Binding-site contacts:
Ligand atom C8 contacts residue ASN315 of chain 1.A at 4.3 Å.
Ligand atom C4 contacts residue GLN564 of chain 1.A at 4.3 Å.
Ligand atom O5 contacts residue ASN315 of chain 1.A at 2.4 Å (h-bond).
Ligand atom C1 contacts residue GLN564 of chain 1.A at 3.5 Å.
Ligand atom O5 contacts residue ILE316 of chain 1.A at 3.9 Å.
Ligand atom O5 contacts residue GLN564 of chain 1.A at 3.5 Å (h-bond).
Ligand atom C7 contacts residue ASN315 of chain 1.A at 3.1 Å.
Ligand atom O7 contacts residue GLN564 of chain 1.A at 4.2 Å.
Ligand atom C7 contacts residue GLN564 of chain 1.A at 4.1 Å.
Ligand atom O6 contacts residue ILE316 of chain 1.A at 4.5 Å.
Ligand atom C2 contacts residue ASN315 of chain 1.A at 2.5 Å.
Ligand atom C8 contacts residue GLN564 of chain 1.A at 3.8 Å.
Ligand atom O7 contacts residue ASN315 of chain 1.A at 3.1 Å (h-bond).
Ligand atom N2 contacts residue GLN564 of chain 1.A at 3.6 Å.
Ligand atom C5 contacts residue GLN564 of chain 1.A at 3.1 Å.
Ligand atom C5 contacts residue ASN315 of chain 1.A at 3.7 Å.
Ligand atom C3 contacts residue ASN315 of chain 1.A at 3.8 Å.
Ligand atom C6 contacts residue GLN564 of chain 1.A at 3.6 Å.
Ligand atom C4 contacts residue ASN315 of chain 1.A at 4.3 Å.
Ligand atom C1 contacts residue ASN315 of chain 1.A at 1.4 Å.
Ligand atom N2 contacts residue ASN315 of chain 1.A at 2.8 Å (h-bond).

The protein below binds the small molecule below.
Small molecule (SMILES): CC(=O)N[C@H]1[C@H](O[C@H]2[C@H](O)[C@@H](NC(C)=O)CO[C@@H]2CO)O[C@H](CO)[C@@H](O)[C@@H]1O

Sequence of chain 1.A:
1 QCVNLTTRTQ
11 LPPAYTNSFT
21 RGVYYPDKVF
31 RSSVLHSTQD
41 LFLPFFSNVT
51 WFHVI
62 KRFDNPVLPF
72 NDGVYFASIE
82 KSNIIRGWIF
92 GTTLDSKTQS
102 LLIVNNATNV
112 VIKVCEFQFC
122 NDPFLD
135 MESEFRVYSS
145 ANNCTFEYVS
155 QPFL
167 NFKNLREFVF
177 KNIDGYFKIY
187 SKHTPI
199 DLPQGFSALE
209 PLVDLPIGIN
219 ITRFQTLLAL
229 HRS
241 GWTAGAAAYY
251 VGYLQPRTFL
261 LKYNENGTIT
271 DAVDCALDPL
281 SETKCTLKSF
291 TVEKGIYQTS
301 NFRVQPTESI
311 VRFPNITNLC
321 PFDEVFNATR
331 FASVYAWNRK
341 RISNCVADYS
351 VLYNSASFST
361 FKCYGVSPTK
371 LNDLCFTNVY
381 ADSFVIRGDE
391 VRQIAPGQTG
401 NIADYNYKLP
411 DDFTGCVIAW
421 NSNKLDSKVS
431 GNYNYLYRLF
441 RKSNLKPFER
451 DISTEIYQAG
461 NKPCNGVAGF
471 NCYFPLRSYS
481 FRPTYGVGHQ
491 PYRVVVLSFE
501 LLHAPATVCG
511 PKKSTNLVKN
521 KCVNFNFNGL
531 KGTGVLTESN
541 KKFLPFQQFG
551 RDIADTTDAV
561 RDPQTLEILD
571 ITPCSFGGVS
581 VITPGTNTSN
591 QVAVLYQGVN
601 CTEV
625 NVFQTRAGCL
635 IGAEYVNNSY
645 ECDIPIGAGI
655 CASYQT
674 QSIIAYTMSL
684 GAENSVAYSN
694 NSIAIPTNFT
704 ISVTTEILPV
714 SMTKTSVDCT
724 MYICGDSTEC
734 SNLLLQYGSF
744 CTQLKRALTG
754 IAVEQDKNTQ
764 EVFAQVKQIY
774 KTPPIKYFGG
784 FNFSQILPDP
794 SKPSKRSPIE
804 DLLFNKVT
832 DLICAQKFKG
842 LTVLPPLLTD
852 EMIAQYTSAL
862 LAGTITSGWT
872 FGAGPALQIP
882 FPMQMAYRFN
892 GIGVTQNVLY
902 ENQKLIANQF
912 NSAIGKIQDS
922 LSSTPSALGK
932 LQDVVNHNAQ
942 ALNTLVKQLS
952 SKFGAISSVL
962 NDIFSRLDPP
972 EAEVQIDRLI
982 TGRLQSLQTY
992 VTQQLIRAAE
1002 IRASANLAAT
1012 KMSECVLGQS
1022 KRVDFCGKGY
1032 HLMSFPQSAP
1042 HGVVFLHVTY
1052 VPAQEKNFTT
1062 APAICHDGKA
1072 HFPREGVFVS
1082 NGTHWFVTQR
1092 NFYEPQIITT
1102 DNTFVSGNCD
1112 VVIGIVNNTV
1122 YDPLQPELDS